Sequence of chain 1.G:
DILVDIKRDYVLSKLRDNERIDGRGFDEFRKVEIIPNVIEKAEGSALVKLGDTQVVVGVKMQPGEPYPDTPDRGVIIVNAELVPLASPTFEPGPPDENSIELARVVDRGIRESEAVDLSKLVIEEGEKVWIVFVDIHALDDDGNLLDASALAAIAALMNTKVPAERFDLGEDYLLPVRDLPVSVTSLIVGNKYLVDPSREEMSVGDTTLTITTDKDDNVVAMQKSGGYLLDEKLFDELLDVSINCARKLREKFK

Sequence of chain 1.D:
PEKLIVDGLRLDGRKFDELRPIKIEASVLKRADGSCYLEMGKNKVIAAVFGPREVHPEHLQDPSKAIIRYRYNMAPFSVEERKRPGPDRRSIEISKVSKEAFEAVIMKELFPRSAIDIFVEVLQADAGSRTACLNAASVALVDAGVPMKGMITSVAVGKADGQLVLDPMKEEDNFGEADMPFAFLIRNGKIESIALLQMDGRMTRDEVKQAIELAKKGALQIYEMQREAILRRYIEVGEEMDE

Binding-site contacts:
Ligand atom O4 contacts residue TYR70 of chain 1.G at 3.5 Å (h-bond).
Ligand atom O4' contacts residue TYR70 of chain 1.G at 3.2 Å (h-bond).
Ligand atom C3' contacts residue ASP133 of chain 1.D at 3.5 Å.
Ligand atom OP2 contacts residue ARG97 of chain 1.D at 3.1 Å (salt-bridge).
Ligand atom O2 contacts residue ARG114 of chain 1.G at 3.3 Å (salt-bridge).
Ligand atom C6 contacts residue TYR70 of chain 1.G at 3.4 Å (hydrophobic).
Ligand atom P contacts residue ARG137 of chain 1.D at 3.5 Å.
Ligand atom C4' contacts residue ARG114 of chain 1.G at 3.3 Å.
Ligand atom P contacts residue ARG107 of chain 1.G at 3.2 Å.
Ligand atom O3' contacts residue ASP133 of chain 1.D at 2.5 Å (salt-bridge).
Ligand atom C4 contacts residue TYR70 of chain 1.G at 3.2 Å (hydrophobic).
Ligand atom O4 contacts residue GLU68 of chain 1.G at 2.5 Å (salt-bridge).
Ligand atom N4 contacts residue ASP72 of chain 1.G at 3.1 Å (salt-bridge).
Ligand atom N4 contacts residue TYR70 of chain 1.G at 3.4 Å.
Ligand atom OP2 contacts residue ARG107 of chain 1.G at 3.3 Å (salt-bridge).
Ligand atom OP1 contacts residue ARG107 of chain 1.G at 2.4 Å (salt-bridge).
Ligand atom N3 contacts residue GLU68 of chain 1.G at 3.3 Å (salt-bridge).
Ligand atom O2' contacts residue ASP133 of chain 1.D at 3.4 Å (salt-bridge).
Ligand atom OP1 contacts residue ARG137 of chain 1.D at 3.1 Å (salt-bridge).
Ligand atom P contacts residue ARG97 of chain 1.D at 3.5 Å.
Ligand atom O2 contacts residue ILE134 of chain 1.G at 3.5 Å.
Ligand atom O4 contacts residue PRO69 of chain 1.G at 3.5 Å.
Ligand atom C6 contacts residue ARG97 of chain 1.D at 3.5 Å.
Ligand atom OP2 contacts residue ARG137 of chain 1.D at 2.9 Å (salt-bridge).
Ligand atom N1 contacts residue TYR70 of chain 1.G at 3.5 Å (h-bond).
Ligand atom C2' contacts residue ILE80 of chain 1.G at 3.4 Å (hydrophobic).
Ligand atom C4 contacts residue GLU68 of chain 1.G at 3.2 Å.
Ligand atom C5 contacts residue ARG97 of chain 1.D at 3.2 Å.
Ligand atom N1 contacts residue TYR70 of chain 1.G at 3.4 Å.
Ligand atom O3' contacts residue SER136 of chain 1.D at 2.9 Å (h-bond).
Ligand atom C3' contacts residue TYR70 of chain 1.G at 3.2 Å (hydrophobic).
Ligand atom O2' contacts residue ASP180 of chain 1.D at 3.3 Å (salt-bridge).
Ligand atom C5 contacts residue TYR70 of chain 1.G at 3.3 Å (hydrophobic).
Ligand atom O2' contacts residue ILE80 of chain 1.G at 3.5 Å.
Ligand atom O2' contacts residue ILE79 of chain 1.G at 3.3 Å (h-bond).
Ligand atom C6 contacts residue TYR70 of chain 1.G at 3.1 Å (hydrophobic).
Ligand atom O2 contacts residue VAL86 of chain 1.D at 3.4 Å.
Ligand atom O5' contacts residue ARG97 of chain 1.D at 2.9 Å (salt-bridge).
Ligand atom O4' contacts residue ARG114 of chain 1.G at 3.2 Å (salt-bridge).
Ligand atom C5 contacts residue TYR70 of chain 1.G at 3.3 Å (hydrophobic).

This small molecule binds to this protein.
Small molecule (SMILES): Nc1ccn([C@@H]2O[C@H](CO[P](=O)(O)O[C@H]3[C@@H](O)[C@H](n4ccc(N)nc4=O)O[C@@H]3CO[P](=O)(O)O[C@H]3[C@@H](O)[C@H](n4ccc(N)nc4=O)O[C@@H]3CO[P](=O)(O)O[C@H]3[C@@H](O)[C@H](n4ccc(N)nc4=O)O[C@@H]3CO[P](=O)(O)O[C@H]3[C@@H](O)[C@H](n4ccc(=O)[nH]c4=O)O[C@@H]3COP(=O)=O)[C@@H](O)[C@H]2O)c(=O)n1